Sequence of chain 1.A:
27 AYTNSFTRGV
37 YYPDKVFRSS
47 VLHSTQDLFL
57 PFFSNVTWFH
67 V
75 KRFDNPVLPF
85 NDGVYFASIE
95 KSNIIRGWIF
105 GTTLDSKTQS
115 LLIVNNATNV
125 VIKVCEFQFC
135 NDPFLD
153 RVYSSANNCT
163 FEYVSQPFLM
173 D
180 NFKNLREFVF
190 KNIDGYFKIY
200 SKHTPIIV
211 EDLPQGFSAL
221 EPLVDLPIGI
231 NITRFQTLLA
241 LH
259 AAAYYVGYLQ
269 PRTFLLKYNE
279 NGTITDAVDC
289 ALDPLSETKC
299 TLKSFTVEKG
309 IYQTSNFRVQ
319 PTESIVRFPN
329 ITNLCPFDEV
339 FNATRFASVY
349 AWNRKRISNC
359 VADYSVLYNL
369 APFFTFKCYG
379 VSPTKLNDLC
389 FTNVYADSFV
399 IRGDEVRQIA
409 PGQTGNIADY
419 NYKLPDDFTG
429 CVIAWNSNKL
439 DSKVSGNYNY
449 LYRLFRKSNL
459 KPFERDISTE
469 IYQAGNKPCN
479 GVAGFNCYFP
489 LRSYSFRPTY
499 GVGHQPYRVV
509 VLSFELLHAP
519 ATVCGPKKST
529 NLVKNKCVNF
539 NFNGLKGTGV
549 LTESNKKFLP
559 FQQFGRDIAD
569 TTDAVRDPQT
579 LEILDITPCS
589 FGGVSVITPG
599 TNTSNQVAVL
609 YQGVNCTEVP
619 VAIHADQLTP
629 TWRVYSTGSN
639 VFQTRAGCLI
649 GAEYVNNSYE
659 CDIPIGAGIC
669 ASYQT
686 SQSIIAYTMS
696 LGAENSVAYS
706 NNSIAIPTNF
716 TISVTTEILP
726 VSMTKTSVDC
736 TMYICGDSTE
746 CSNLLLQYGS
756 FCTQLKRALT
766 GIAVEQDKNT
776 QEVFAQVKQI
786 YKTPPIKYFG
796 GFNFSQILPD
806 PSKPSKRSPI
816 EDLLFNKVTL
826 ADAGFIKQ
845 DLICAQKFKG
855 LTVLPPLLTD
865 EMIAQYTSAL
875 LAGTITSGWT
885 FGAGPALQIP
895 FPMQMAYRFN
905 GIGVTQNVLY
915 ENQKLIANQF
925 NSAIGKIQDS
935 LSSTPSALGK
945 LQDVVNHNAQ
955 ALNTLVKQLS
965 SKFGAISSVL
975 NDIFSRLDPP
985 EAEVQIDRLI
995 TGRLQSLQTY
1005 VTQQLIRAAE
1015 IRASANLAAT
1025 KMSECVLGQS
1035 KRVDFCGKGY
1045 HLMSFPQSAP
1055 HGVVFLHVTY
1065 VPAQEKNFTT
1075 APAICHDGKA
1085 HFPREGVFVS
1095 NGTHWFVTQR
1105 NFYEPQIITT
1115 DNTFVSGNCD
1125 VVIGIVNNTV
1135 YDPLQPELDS

Binding-site contacts:
Ligand atom C2 contacts residue ASN1071 of chain 1.A at 2.4 Å.
Ligand atom C8 contacts residue GLU1069 of chain 1.A at 3.9 Å.
Ligand atom C7 contacts residue ASN1071 of chain 1.A at 3.9 Å.
Ligand atom C6 contacts residue ALA703 of chain 1.A at 3.7 Å (hydrophobic).
Ligand atom C1 contacts residue ASN1071 of chain 1.A at 1.4 Å.
Ligand atom N2 contacts residue ASN1071 of chain 1.A at 2.8 Å (h-bond).
Ligand atom C8 contacts residue LYS1070 of chain 1.A at 4.4 Å.
Ligand atom O5 contacts residue ASN1071 of chain 1.A at 2.4 Å (h-bond).
Ligand atom C5 contacts residue ASN1071 of chain 1.A at 3.7 Å.
Ligand atom C5 contacts residue ALA703 of chain 1.A at 4.3 Å (hydrophobic).
Ligand atom O6 contacts residue ALA703 of chain 1.A at 4.2 Å.
Ligand atom C4 contacts residue ASN1071 of chain 1.A at 4.2 Å.
Ligand atom C3 contacts residue ASN1071 of chain 1.A at 3.8 Å.

A small-molecule ligand and the protein it binds are described below.
Small molecule (SMILES): CC(=O)N[C@@H]1[C@@H](O)[C@H](O)[C@@H](CO)O[C@H]1O